This small molecule binds to this protein.
Small molecule (SMILES): [H]/N=C(/N)N[C@H](C)C(=O)Nc1nc(C(C)=O)c(-c2cc(O)cc(O)c2)s1

Sequence of chain 1.A:
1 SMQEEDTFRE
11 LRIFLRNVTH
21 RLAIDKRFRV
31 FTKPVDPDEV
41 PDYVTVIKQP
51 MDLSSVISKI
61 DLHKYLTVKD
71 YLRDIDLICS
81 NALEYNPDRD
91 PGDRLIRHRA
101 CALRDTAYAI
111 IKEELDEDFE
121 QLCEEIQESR

Binding-site contacts:
Ligand atom CAU contacts residue VAL44 of chain 1.A at 4.3 Å (hydrophobic).
Ligand atom CAW contacts residue PRO37 of chain 1.A at 4.0 Å (hydrophobic).
Ligand atom CAX contacts residue PRO37 of chain 1.A at 4.1 Å (hydrophobic).
Ligand atom CB contacts residue PRO37 of chain 1.A at 4.0 Å (hydrophobic).
Ligand atom SAO contacts residue PRO37 of chain 1.A at 3.6 Å.
Ligand atom CAS contacts residue VAL44 of chain 1.A at 4.0 Å (hydrophobic).
Ligand atom CB contacts residue ASP36 of chain 1.A at 4.2 Å.
Ligand atom C contacts residue PRO37 of chain 1.A at 4.0 Å (hydrophobic).
Ligand atom OAE contacts residue VAL35 of chain 1.A at 3.7 Å.
Ligand atom CAA contacts residue VAL35 of chain 1.A at 4.1 Å (hydrophobic).
Ligand atom CAJ contacts residue VAL44 of chain 1.A at 3.9 Å (hydrophobic).
Ligand atom SAO contacts residue VAL44 of chain 1.A at 4.2 Å.
Ligand atom CAJ contacts residue PRO50 of chain 1.A at 4.0 Å (hydrophobic).
Ligand atom CAK contacts residue VAL44 of chain 1.A at 4.1 Å (hydrophobic).
Ligand atom CB contacts residue ASP38 of chain 1.A at 3.8 Å.
Ligand atom OAG contacts residue TYR43 of chain 1.A at 3.4 Å.
Ligand atom CAS contacts residue PRO50 of chain 1.A at 3.5 Å (hydrophobic).
Ligand atom CAT contacts residue VAL44 of chain 1.A at 3.8 Å (hydrophobic).
Ligand atom CAQ contacts residue VAL35 of chain 1.A at 3.5 Å (hydrophobic).
Ligand atom NAM contacts residue PRO37 of chain 1.A at 3.8 Å.
Ligand atom OAE contacts residue PRO34 of chain 1.A at 3.7 Å.
Ligand atom CAW contacts residue VAL35 of chain 1.A at 4.1 Å (hydrophobic).
Ligand atom CAI contacts residue ILE47 of chain 1.A at 3.5 Å (hydrophobic).
Ligand atom OAH contacts residue VAL44 of chain 1.A at 4.3 Å.
Ligand atom NAL contacts residue PRO37 of chain 1.A at 3.7 Å.
Ligand atom OAG contacts residue PRO50 of chain 1.A at 3.7 Å.
Ligand atom CAS contacts residue ILE47 of chain 1.A at 3.8 Å (hydrophobic).
Ligand atom OAG contacts residue ILE47 of chain 1.A at 2.9 Å (h-bond).
Ligand atom OAG contacts residue VAL44 of chain 1.A at 3.8 Å.
Ligand atom CAI contacts residue VAL44 of chain 1.A at 3.8 Å (hydrophobic).
Ligand atom CA contacts residue PRO37 of chain 1.A at 3.5 Å (hydrophobic).
Ligand atom CAS contacts residue TYR43 of chain 1.A at 4.4 Å (hydrophobic).
Ligand atom CAV contacts residue PRO37 of chain 1.A at 3.4 Å (hydrophobic).
Ligand atom CAI contacts residue PRO50 of chain 1.A at 3.6 Å (hydrophobic).
Ligand atom CAT contacts residue PRO50 of chain 1.A at 4.1 Å (hydrophobic).